Binding-site contacts:
Ligand atom C contacts residue TRP376 of chain 1.B at 3.8 Å (hydrophobic).
Ligand atom C5 contacts residue ASP259 of chain 1.B at 3.7 Å.
Ligand atom C1 contacts residue GLC1 of chain 1.H at 4.1 Å.
Ligand atom I contacts residue ALA372 of chain 1.B at 4.2 Å.
Ligand atom C5 contacts residue TYR252 of chain 1.B at 4.2 Å (hydrophobic).
Ligand atom C1 contacts residue ASP259 of chain 1.B at 4.4 Å.
Ligand atom C5 contacts residue ARG251 of chain 1.B at 3.9 Å.
Ligand atom I contacts residue ARG251 of chain 1.B at 4.5 Å.
Ligand atom C4 contacts residue TYR381 of chain 1.B at 4.3 Å (hydrophobic).
Ligand atom C6 contacts residue ASP259 of chain 1.B at 3.8 Å.
Ligand atom C1 contacts residue TYR381 of chain 1.B at 4.2 Å (hydrophobic).
Ligand atom S contacts residue PRO258 of chain 1.B at 3.6 Å.
Ligand atom C3 contacts residue ARG251 of chain 1.B at 3.5 Å.
Ligand atom C1 contacts residue TRP376 of chain 1.B at 4.5 Å (hydrophobic).
Ligand atom C1 contacts residue ARG251 of chain 1.B at 3.6 Å.
Ligand atom C3 contacts residue TYR381 of chain 1.B at 3.7 Å (hydrophobic).
Ligand atom C contacts residue GLC1 of chain 1.H at 2.8 Å.
Ligand atom C4 contacts residue ARG251 of chain 1.B at 3.6 Å.
Ligand atom C6 contacts residue ARG251 of chain 1.B at 3.9 Å.
Ligand atom C2 contacts residue ARG251 of chain 1.B at 3.5 Å.
Ligand atom C2 contacts residue TYR381 of chain 1.B at 3.9 Å (hydrophobic).
Ligand atom C contacts residue ARG251 of chain 1.B at 4.2 Å.
Ligand atom S contacts residue ARG251 of chain 1.B at 3.5 Å (salt-bridge).
Ligand atom C4 contacts residue TYR252 of chain 1.B at 4.5 Å (hydrophobic).
Ligand atom I contacts residue TYR371 of chain 1.B at 4.2 Å.
Ligand atom C4 contacts residue ASP259 of chain 1.B at 4.4 Å.
Ligand atom I contacts residue TYR381 of chain 1.B at 4.1 Å.
Ligand atom S contacts residue ASP259 of chain 1.B at 3.8 Å.
Ligand atom S contacts residue GLC1 of chain 1.H at 1.8 Å.
Ligand atom I contacts residue TRP376 of chain 1.B at 4.1 Å.
Ligand atom I contacts residue GLC1 of chain 1.H at 4.1 Å.

The small molecule below binds the protein below.
Small molecule (SMILES): SCc1ccccc1I

Sequence of chain 1.B:
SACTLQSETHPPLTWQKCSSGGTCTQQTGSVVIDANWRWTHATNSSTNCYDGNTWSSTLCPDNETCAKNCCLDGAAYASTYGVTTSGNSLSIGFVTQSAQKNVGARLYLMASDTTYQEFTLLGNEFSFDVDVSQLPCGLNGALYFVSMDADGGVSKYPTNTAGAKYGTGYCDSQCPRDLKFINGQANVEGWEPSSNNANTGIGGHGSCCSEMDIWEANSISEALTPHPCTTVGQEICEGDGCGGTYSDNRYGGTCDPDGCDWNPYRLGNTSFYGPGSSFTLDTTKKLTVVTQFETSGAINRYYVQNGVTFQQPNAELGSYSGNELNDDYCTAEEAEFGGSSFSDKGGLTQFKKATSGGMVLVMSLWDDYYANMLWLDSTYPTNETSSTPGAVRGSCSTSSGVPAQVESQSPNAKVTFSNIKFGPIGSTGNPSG